Sequence of chain 2.A:
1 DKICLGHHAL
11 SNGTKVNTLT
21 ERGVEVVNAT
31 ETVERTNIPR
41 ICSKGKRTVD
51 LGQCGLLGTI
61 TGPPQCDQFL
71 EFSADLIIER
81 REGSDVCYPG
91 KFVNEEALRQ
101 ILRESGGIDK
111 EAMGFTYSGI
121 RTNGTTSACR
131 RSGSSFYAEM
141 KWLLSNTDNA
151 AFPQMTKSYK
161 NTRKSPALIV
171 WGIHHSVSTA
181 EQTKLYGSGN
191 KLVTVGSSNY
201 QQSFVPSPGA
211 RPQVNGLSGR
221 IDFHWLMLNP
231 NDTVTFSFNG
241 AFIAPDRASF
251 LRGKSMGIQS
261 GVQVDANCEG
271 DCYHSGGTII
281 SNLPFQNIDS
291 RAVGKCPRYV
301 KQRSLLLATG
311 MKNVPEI

Binding-site contacts:
Ligand atom C2 contacts residue ASN12 of chain 2.A at 2.7 Å.
Ligand atom O5 contacts residue ASN12 of chain 2.A at 2.3 Å (h-bond).
Ligand atom C8 contacts residue ASN12 of chain 2.A at 3.2 Å.
Ligand atom C7 contacts residue GLY13 of chain 2.A at 4.0 Å.
Ligand atom O7 contacts residue GLY13 of chain 2.A at 3.6 Å (h-bond).
Ligand atom C4 contacts residue ASN12 of chain 2.A at 4.2 Å.
Ligand atom C5 contacts residue ASN12 of chain 2.A at 3.6 Å.
Ligand atom O7 contacts residue ASN12 of chain 2.A at 4.1 Å.
Ligand atom C8 contacts residue GLY13 of chain 2.A at 4.2 Å.
Ligand atom N2 contacts residue ASN12 of chain 2.A at 3.0 Å.
Ligand atom C3 contacts residue ASN12 of chain 2.A at 4.0 Å.
Ligand atom C7 contacts residue ASN12 of chain 2.A at 3.4 Å.
Ligand atom C1 contacts residue ASN12 of chain 2.A at 1.4 Å.

A protein and the small-molecule ligand that binds it are described below.
Small molecule (SMILES): CC(=O)N[C@@H]1[C@@H](O)[C@H](O)[C@@H](CO)O[C@H]1O